Binding-site contacts:
Ligand atom N31 contacts residue ARG210 of chain 1.A at 3.7 Å.
Ligand atom O6 contacts residue ARG245 of chain 1.A at 2.7 Å (salt-bridge).
Ligand atom N71 contacts residue ARG210 of chain 1.A at 3.8 Å.
Ligand atom C6 contacts residue ASP213 of chain 1.A at 3.4 Å.
Ligand atom C8 contacts residue TYR242 of chain 1.A at 3.6 Å (hydrophobic).
Ligand atom C2 contacts residue ASP213 of chain 1.A at 3.3 Å.
Ligand atom N91 contacts residue ARG210 of chain 1.A at 3.8 Å.
Ligand atom C41 contacts residue ARG210 of chain 1.A at 3.7 Å.
Ligand atom O2' contacts residue GLY238 of chain 1.A at 3.3 Å.
Ligand atom O6 contacts residue ASP213 of chain 1.A at 3.5 Å (salt-bridge).
Ligand atom N7 contacts residue ARG210 of chain 1.A at 3.6 Å.
Ligand atom C1' contacts residue TYR242 of chain 1.A at 3.8 Å (hydrophobic).
Ligand atom C1' contacts residue GLY238 of chain 1.A at 3.1 Å.
Ligand atom N2 contacts residue LEU231 of chain 1.A at 3.7 Å.
Ligand atom N2 contacts residue THR234 of chain 1.A at 3.1 Å (h-bond).
Ligand atom O61 contacts residue ARG210 of chain 1.A at 3.2 Å.
Ligand atom C4 contacts residue TYR242 of chain 1.A at 3.8 Å (hydrophobic).
Ligand atom O6 contacts residue TYR242 of chain 1.A at 3.3 Å.
Ligand atom C61 contacts residue ARG210 of chain 1.A at 3.4 Å.
Ligand atom O1P contacts residue ARG210 of chain 1.A at 2.9 Å (salt-bridge).
Ligand atom N7 contacts residue TYR242 of chain 1.A at 3.7 Å.
Ligand atom C51 contacts residue ARG210 of chain 1.A at 3.6 Å.
Ligand atom N7 contacts residue ARG245 of chain 1.A at 2.9 Å (salt-bridge).
Ligand atom O4' contacts residue TYR242 of chain 1.A at 3.8 Å.
Ligand atom C8 contacts residue ARG245 of chain 1.A at 3.9 Å.
Ligand atom C5 contacts residue TYR242 of chain 1.A at 3.7 Å (hydrophobic).
Ligand atom O4' contacts residue GLY238 of chain 1.A at 3.7 Å.
Ligand atom C6 contacts residue ARG245 of chain 1.A at 3.8 Å.
Ligand atom O11 contacts residue ARG4 of chain 1.A at 3.5 Å (salt-bridge).
Ligand atom N1 contacts residue ASP213 of chain 1.A at 2.5 Å (salt-bridge).
Ligand atom O1P contacts residue ARG245 of chain 1.A at 3.3 Å.
Ligand atom N11 contacts residue ARG210 of chain 1.A at 3.7 Å.
Ligand atom O6 contacts residue ARG210 of chain 1.A at 3.4 Å.
Ligand atom C21 contacts residue ARG210 of chain 1.A at 3.7 Å.
Ligand atom N9 contacts residue GLY238 of chain 1.A at 3.8 Å.
Ligand atom N9 contacts residue TYR242 of chain 1.A at 3.7 Å.
Ligand atom O4' contacts residue GLY241 of chain 1.A at 3.5 Å.
Ligand atom N2 contacts residue ASP213 of chain 1.A at 3.0 Å (salt-bridge).
Ligand atom N1 contacts residue TYR242 of chain 1.A at 3.9 Å.
Ligand atom C6 contacts residue TYR242 of chain 1.A at 3.3 Å (hydrophobic).

Sequence of chain 1.A:
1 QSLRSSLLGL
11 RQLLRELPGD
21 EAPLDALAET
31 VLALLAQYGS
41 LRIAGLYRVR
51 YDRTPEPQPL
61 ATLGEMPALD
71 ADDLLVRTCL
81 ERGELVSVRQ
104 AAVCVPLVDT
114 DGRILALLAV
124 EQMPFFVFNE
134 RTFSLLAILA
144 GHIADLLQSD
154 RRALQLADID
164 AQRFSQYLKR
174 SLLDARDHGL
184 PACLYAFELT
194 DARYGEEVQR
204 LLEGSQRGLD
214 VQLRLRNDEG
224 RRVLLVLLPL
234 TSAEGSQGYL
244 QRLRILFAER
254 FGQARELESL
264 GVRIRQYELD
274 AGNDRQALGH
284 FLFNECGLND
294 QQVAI

A small-molecule ligand and the protein it binds are described below.
Small molecule (SMILES): Nc1nc2c(ncn2[C@@H]2O[C@@H]3CO[P](=O)(O)O[C@H]4[C@@H](O)[C@H](n5cnc6c(=O)[nH]c(N)nc65)O[C@@H]4CO[P](=O)(O)O[C@H]3[C@H]2O)c(=O)[nH]1